Sequence of chain 1.Q:
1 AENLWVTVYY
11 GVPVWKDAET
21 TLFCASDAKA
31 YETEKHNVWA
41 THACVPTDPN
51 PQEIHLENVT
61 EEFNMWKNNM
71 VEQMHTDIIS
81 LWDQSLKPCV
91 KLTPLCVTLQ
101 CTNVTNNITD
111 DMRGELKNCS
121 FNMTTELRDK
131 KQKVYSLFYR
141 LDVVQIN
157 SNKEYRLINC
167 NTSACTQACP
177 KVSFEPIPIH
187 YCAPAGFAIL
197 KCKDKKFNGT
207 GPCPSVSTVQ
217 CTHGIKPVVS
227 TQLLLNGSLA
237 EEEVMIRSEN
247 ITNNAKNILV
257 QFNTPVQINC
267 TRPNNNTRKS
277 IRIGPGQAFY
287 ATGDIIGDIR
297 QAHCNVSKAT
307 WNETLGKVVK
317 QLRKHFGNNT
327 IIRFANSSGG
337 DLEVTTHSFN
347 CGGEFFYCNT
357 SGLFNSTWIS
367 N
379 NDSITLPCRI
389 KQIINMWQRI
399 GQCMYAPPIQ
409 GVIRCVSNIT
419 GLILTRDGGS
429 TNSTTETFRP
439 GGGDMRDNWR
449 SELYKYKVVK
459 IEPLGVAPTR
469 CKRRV

The protein below binds the small molecule below.
Small molecule (SMILES): CC(=O)N[C@H]1[C@H](O[C@H]2[C@H](O)[C@@H](NC(C)=O)CO[C@@H]2CO)O[C@H](CO)[C@@H](O[C@@H]2O[C@H](CO)[C@@H](O)[C@H](O[C@H]3O[C@H](CO)[C@@H](O)[C@H](O)[C@@H]3O)[C@@H]2O)[C@@H]1O

Sequence of chain 1.T:
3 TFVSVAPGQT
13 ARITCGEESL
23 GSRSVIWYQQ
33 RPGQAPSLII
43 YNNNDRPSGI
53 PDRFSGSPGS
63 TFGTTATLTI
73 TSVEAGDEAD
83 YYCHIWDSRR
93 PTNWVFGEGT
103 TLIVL

Sequence of chain 1.S:
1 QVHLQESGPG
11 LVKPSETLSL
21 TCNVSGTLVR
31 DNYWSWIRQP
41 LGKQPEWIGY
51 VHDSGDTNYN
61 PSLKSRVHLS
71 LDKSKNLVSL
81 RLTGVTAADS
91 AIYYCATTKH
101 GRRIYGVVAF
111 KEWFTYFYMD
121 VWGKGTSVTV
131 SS

Binding-site contacts:
Ligand atom O7 contacts residue ASN107 of chain 1.Q at 3.0 Å (h-bond).
Ligand atom C4 contacts residue ASN58 of chain 1.S at 4.2 Å.
Ligand atom C3 contacts residue ASN107 of chain 1.Q at 3.8 Å.
Ligand atom C6 contacts residue PHE117 of chain 1.S at 4.3 Å (hydrophobic).
Ligand atom O3 contacts residue THR94 of chain 1.T at 4.2 Å.
Ligand atom O7 contacts residue PHE114 of chain 1.S at 3.5 Å.
Ligand atom N2 contacts residue THR94 of chain 1.T at 3.2 Å (h-bond).
Ligand atom C5 contacts residue ASN107 of chain 1.Q at 3.6 Å.
Ligand atom O6 contacts residue ILE108 of chain 1.Q at 3.9 Å.
Ligand atom O6 contacts residue PHE117 of chain 1.S at 3.7 Å.
Ligand atom C4 contacts residue ASN107 of chain 1.Q at 4.2 Å.
Ligand atom C6 contacts residue THR115 of chain 1.S at 3.3 Å.
Ligand atom C1 contacts residue ASN107 of chain 1.Q at 1.4 Å.
Ligand atom O5 contacts residue THR109 of chain 1.Q at 4.3 Å.
Ligand atom O7 contacts residue ASP89 of chain 1.T at 4.1 Å.
Ligand atom C2 contacts residue ASN107 of chain 1.Q at 2.5 Å.
Ligand atom C8 contacts residue TRP88 of chain 1.T at 3.9 Å (hydrophobic).
Ligand atom O4 contacts residue GLY55 of chain 1.S at 4.2 Å.
Ligand atom C4 contacts residue TYR50 of chain 1.S at 3.9 Å (hydrophobic).
Ligand atom O7 contacts residue SER90 of chain 1.T at 4.0 Å.
Ligand atom C8 contacts residue THR94 of chain 1.T at 4.3 Å.
Ligand atom N2 contacts residue ASN107 of chain 1.Q at 3.0 Å (h-bond).
Ligand atom C3 contacts residue THR94 of chain 1.T at 3.6 Å.
Ligand atom C2 contacts residue ASN58 of chain 1.S at 4.2 Å.
Ligand atom C8 contacts residue ASP89 of chain 1.T at 3.3 Å.
Ligand atom C7 contacts residue ASN107 of chain 1.Q at 3.2 Å.
Ligand atom C1 contacts residue THR94 of chain 1.T at 4.2 Å.
Ligand atom C7 contacts residue THR94 of chain 1.T at 4.2 Å.
Ligand atom C6 contacts residue THR109 of chain 1.Q at 4.0 Å.
Ligand atom C7 contacts residue ASP89 of chain 1.T at 4.1 Å.
Ligand atom C7 contacts residue PHE114 of chain 1.S at 3.9 Å (hydrophobic).
Ligand atom O6 contacts residue THR115 of chain 1.S at 2.4 Å (h-bond).
Ligand atom O7 contacts residue ASN58 of chain 1.S at 4.3 Å.
Ligand atom C8 contacts residue PHE114 of chain 1.S at 3.7 Å (hydrophobic).
Ligand atom O4 contacts residue TYR50 of chain 1.S at 4.0 Å.
Ligand atom C2 contacts residue THR94 of chain 1.T at 3.8 Å.
Ligand atom C6 contacts residue TYR50 of chain 1.S at 3.8 Å (hydrophobic).
Ligand atom O5 contacts residue ASN107 of chain 1.Q at 2.3 Å (h-bond).
Ligand atom C8 contacts residue ARG92 of chain 1.T at 4.2 Å.
Ligand atom O6 contacts residue TYR50 of chain 1.S at 4.2 Å.